Binding-site contacts:
Ligand atom C7 contacts residue ASN717 of chain 1.A at 3.0 Å.
Ligand atom C1 contacts residue ASN717 of chain 1.A at 1.4 Å.
Ligand atom C5 contacts residue ASN717 of chain 1.A at 3.6 Å.
Ligand atom C7 contacts residue LEU922 of chain 1.A at 4.0 Å (hydrophobic).
Ligand atom C2 contacts residue GLN1071 of chain 1.A at 4.4 Å.
Ligand atom O5 contacts residue GLN1071 of chain 1.A at 4.2 Å.
Ligand atom C5 contacts residue LEU922 of chain 1.A at 4.1 Å (hydrophobic).
Ligand atom C8 contacts residue ASN717 of chain 1.A at 3.5 Å.
Ligand atom O7 contacts residue LEU922 of chain 1.A at 3.4 Å.
Ligand atom C3 contacts residue ASN717 of chain 1.A at 3.8 Å.
Ligand atom C4 contacts residue ASN717 of chain 1.A at 4.2 Å.
Ligand atom C1 contacts residue GLN1071 of chain 1.A at 4.2 Å.
Ligand atom C8 contacts residue LEU922 of chain 1.A at 3.7 Å (hydrophobic).
Ligand atom N2 contacts residue GLN1071 of chain 1.A at 4.3 Å.
Ligand atom O5 contacts residue ASN717 of chain 1.A at 2.3 Å (h-bond).
Ligand atom O7 contacts residue ASN717 of chain 1.A at 3.1 Å (h-bond).
Ligand atom N2 contacts residue ASN717 of chain 1.A at 2.9 Å (h-bond).
Ligand atom C2 contacts residue ASN717 of chain 1.A at 2.4 Å.

The small molecule below binds the protein below.
Small molecule (SMILES): CC(=O)N[C@H]1[C@H](O[C@H]2[C@H](O)[C@@H](NC(C)=O)CO[C@@H]2CO)O[C@H](CO)[C@@H](O)[C@@H]1O

Sequence of chain 1.A:
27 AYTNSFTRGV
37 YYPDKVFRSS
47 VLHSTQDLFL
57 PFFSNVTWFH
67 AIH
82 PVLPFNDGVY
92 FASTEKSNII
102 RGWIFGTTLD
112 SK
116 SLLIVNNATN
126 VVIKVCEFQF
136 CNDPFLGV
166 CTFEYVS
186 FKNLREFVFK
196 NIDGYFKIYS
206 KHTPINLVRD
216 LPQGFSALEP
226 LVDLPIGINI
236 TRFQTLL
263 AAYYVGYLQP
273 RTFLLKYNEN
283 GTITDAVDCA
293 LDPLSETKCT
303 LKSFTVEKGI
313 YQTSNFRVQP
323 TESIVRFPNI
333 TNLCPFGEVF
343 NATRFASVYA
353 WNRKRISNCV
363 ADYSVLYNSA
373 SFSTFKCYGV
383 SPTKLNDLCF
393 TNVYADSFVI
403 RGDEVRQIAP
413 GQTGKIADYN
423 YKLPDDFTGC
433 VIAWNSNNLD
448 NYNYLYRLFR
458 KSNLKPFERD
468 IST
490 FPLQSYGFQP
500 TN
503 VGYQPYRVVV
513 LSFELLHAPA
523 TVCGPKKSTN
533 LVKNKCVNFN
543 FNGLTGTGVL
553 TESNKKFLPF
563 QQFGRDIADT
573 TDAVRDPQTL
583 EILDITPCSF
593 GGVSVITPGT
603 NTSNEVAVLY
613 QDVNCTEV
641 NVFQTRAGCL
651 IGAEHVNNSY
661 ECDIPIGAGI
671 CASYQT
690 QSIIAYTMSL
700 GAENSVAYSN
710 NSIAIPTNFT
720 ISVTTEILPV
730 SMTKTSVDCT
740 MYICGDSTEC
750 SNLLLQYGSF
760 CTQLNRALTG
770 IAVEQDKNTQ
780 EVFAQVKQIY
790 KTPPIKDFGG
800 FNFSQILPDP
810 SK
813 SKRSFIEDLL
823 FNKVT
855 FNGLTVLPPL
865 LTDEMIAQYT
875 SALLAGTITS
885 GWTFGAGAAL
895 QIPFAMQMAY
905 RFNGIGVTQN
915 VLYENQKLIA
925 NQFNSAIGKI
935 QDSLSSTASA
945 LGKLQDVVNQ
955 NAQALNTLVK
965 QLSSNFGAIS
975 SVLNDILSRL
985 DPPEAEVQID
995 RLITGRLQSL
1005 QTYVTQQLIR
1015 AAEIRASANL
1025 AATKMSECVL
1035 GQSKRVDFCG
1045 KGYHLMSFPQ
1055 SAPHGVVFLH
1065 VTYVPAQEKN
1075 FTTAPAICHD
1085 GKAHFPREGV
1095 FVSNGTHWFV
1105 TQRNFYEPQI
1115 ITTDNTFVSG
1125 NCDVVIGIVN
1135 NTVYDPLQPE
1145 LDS